Binding-site contacts:
Ligand atom C12 contacts residue ASP326 of chain 1.A at 3.9 Å.
Ligand atom C18 contacts residue TRP398 of chain 1.A at 4.2 Å (hydrophobic).
Ligand atom C09 contacts residue TRP398 of chain 1.A at 4.1 Å (hydrophobic).
Ligand atom C01 contacts residue ASP334 of chain 1.A at 3.1 Å.
Ligand atom C18 contacts residue LEU397 of chain 1.A at 4.2 Å (hydrophobic).
Ligand atom N15 contacts residue TRP398 of chain 1.A at 3.4 Å.
Ligand atom C06 contacts residue TRP398 of chain 1.A at 3.4 Å (hydrophobic).
Ligand atom N02 contacts residue CYS330 of chain 1.A at 4.3 Å.
Ligand atom C23 contacts residue ASP334 of chain 1.A at 3.9 Å.
Ligand atom N02 contacts residue ASP334 of chain 1.A at 3.2 Å (salt-bridge).
Ligand atom C13 contacts residue ASP326 of chain 1.A at 3.1 Å.
Ligand atom N02 contacts residue TRP398 of chain 1.A at 4.3 Å.
Ligand atom C22 contacts residue TRP393 of chain 1.A at 3.8 Å (hydrophobic).
Ligand atom C01 contacts residue TRP393 of chain 1.A at 3.4 Å (hydrophobic).
Ligand atom C14 contacts residue TRP398 of chain 1.A at 3.9 Å (hydrophobic).
Ligand atom N20 contacts residue TRP398 of chain 1.A at 3.5 Å.
Ligand atom C23 contacts residue CYS330 of chain 1.A at 3.7 Å (hydrophobic).
Ligand atom C14 contacts residue ASP326 of chain 1.A at 4.0 Å.
Ligand atom C23 contacts residue GLU314 of chain 1.A at 4.1 Å.
Ligand atom C07 contacts residue TRP398 of chain 1.A at 3.3 Å (hydrophobic).
Ligand atom C17 contacts residue TRP398 of chain 1.A at 3.8 Å (hydrophobic).
Ligand atom C21 contacts residue TRP398 of chain 1.A at 3.8 Å (hydrophobic).
Ligand atom C23 contacts residue PHE320 of chain 1.A at 3.6 Å (hydrophobic).
Ligand atom C01 contacts residue GLU314 of chain 1.A at 4.0 Å.
Ligand atom C22 contacts residue LEU397 of chain 1.A at 3.7 Å (hydrophobic).
Ligand atom N02 contacts residue TRP393 of chain 1.A at 4.4 Å.
Ligand atom N19 contacts residue LEU397 of chain 1.A at 4.3 Å.
Ligand atom N05 contacts residue TRP398 of chain 1.A at 3.7 Å.
Ligand atom C23 contacts residue CYS318 of chain 1.A at 3.6 Å (hydrophobic).
Ligand atom C14 contacts residue SER327 of chain 1.A at 4.3 Å.
Ligand atom C13 contacts residue SER327 of chain 1.A at 3.9 Å.
Ligand atom C16 contacts residue TRP398 of chain 1.A at 3.4 Å (hydrophobic).
Ligand atom N19 contacts residue TRP398 of chain 1.A at 4.1 Å.
Ligand atom C08 contacts residue TRP398 of chain 1.A at 3.3 Å (hydrophobic).
Ligand atom C01 contacts residue PHE394 of chain 1.A at 4.2 Å (hydrophobic).
Ligand atom C21 contacts residue LEU397 of chain 1.A at 4.1 Å (hydrophobic).

Sequence of chain 1.A:
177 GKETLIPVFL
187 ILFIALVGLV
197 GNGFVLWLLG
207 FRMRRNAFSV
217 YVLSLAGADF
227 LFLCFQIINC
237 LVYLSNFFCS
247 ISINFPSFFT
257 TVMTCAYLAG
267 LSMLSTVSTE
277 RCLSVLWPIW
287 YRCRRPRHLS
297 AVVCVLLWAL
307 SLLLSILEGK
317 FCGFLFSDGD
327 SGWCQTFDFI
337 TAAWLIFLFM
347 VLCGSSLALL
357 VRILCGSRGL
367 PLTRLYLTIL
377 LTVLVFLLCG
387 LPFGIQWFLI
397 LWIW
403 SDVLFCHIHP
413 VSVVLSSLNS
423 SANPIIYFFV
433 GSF

The small molecule below binds the protein below.
Small molecule (SMILES): CN(C)[C@@H]1CCN(c2cc(-c3ccccc3)nc3ccnn23)C1